Binding-site contacts:
Ligand atom C28 contacts residue LEU27 of chain 1.Z at 3.8 Å (hydrophobic).
Ligand atom C25 contacts residue LEU95 of chain 1.Q at 3.9 Å (hydrophobic).
Ligand atom C28 contacts residue GLY31 of chain 1.Z at 4.0 Å.
Ligand atom O16 contacts residue TRP98 of chain 1.Q at 3.9 Å.
Ligand atom C10 contacts residue TYR35 of chain 1.Z at 3.5 Å (hydrophobic).
Ligand atom O6 contacts residue TYR102 of chain 1.Q at 4.1 Å.
Ligand atom C43 contacts residue LEU35 of chain 1.N at 3.7 Å (hydrophobic).
Ligand atom C43 contacts residue LEU34 of chain 1.Z at 4.1 Å (hydrophobic).
Ligand atom C5 contacts residue TYR35 of chain 1.Z at 3.9 Å (hydrophobic).
Ligand atom O16 contacts residue GLY31 of chain 1.Z at 3.8 Å.
Ligand atom O3 contacts residue HIS36 of chain 1.Z at 3.5 Å.
Ligand atom O55 contacts residue HIS36 of chain 1.Z at 4.0 Å.
Ligand atom O55 contacts residue TRP32 of chain 1.Z at 3.3 Å.
Ligand atom C57 contacts residue TRP98 of chain 1.Q at 3.7 Å (hydrophobic).
Ligand atom C18 contacts residue LEU28 of chain 1.Z at 3.7 Å (hydrophobic).
Ligand atom C1 contacts residue LEU28 of chain 1.Z at 4.0 Å (hydrophobic).
Ligand atom O61 contacts residue TYR102 of chain 1.Q at 4.1 Å.
Ligand atom C43 contacts residue PHE37 of chain 1.Y at 3.9 Å (hydrophobic).
Ligand atom C1 contacts residue GLY31 of chain 1.Z at 3.8 Å.
Ligand atom C43 contacts residue PHE459 of chain 1.N at 3.8 Å (hydrophobic).
Ligand atom C6 contacts residue TRP98 of chain 1.Q at 4.1 Å (hydrophobic).
Ligand atom C40 contacts residue PHE37 of chain 1.Y at 4.1 Å (hydrophobic).
Ligand atom O1 contacts residue TYR35 of chain 1.Z at 3.4 Å.
Ligand atom C28 contacts residue TRP98 of chain 1.Q at 3.7 Å (hydrophobic).
Ligand atom O16 contacts residue LEU28 of chain 1.Z at 3.9 Å.
Ligand atom C37 contacts residue PHE459 of chain 1.N at 3.7 Å (hydrophobic).
Ligand atom O49 contacts residue GLY31 of chain 1.Z at 4.1 Å.
Ligand atom O49 contacts residue TRP32 of chain 1.Z at 3.4 Å (h-bond).
Ligand atom C22 contacts residue TRP98 of chain 1.Q at 3.7 Å (hydrophobic).
Ligand atom C40 contacts residue LEU462 of chain 1.N at 4.1 Å (hydrophobic).
Ligand atom C37 contacts residue LEU34 of chain 1.Z at 3.8 Å (hydrophobic).
Ligand atom O6 contacts residue TYR35 of chain 1.Z at 3.5 Å (h-bond).
Ligand atom O5 contacts residue TRP98 of chain 1.Q at 3.3 Å.
Ligand atom O49 contacts residue LEU28 of chain 1.Z at 3.0 Å (h-bond).
Ligand atom C25 contacts residue LEU27 of chain 1.Z at 3.9 Å (hydrophobic).
Ligand atom C31 contacts residue TRP98 of chain 1.Q at 4.1 Å (hydrophobic).
Ligand atom C1 contacts residue TRP32 of chain 1.Z at 3.6 Å (hydrophobic).
Ligand atom C34 contacts residue LEU27 of chain 1.Z at 3.8 Å (hydrophobic).
Ligand atom O61 contacts residue TRP98 of chain 1.Q at 3.0 Å (h-bond).
Ligand atom C19 contacts residue LEU27 of chain 1.Z at 3.6 Å (hydrophobic).

Sequence of chain 1.N:
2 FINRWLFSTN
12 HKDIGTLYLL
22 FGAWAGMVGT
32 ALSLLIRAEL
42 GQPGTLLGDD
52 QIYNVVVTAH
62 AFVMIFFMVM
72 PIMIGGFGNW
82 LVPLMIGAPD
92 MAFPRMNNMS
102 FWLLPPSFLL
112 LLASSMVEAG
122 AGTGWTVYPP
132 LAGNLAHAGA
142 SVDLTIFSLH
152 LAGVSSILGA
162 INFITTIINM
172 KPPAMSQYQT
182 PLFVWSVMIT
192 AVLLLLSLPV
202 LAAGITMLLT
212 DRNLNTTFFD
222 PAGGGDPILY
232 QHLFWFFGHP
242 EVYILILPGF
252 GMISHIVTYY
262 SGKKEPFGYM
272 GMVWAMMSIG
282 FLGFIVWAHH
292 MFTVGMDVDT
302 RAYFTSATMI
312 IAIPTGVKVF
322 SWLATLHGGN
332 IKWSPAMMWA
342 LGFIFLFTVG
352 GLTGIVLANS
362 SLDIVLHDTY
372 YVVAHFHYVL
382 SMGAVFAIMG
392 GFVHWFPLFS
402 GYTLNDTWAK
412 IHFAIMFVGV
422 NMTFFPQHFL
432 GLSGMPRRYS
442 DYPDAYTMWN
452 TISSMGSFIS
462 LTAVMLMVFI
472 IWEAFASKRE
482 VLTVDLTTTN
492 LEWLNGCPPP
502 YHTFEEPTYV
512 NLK

The small molecule below binds the protein below.
Small molecule (SMILES): CCCCCCCCCCO[C@@H]1O[C@H](CO)[C@@H](O[C@H]2O[C@H](CO)[C@@H](O)[C@H](O)[C@H]2O)[C@H](O)[C@H]1O

Sequence of chain 1.Y:
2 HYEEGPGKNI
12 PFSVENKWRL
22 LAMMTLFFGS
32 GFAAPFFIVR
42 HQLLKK

Sequence of chain 1.Q:
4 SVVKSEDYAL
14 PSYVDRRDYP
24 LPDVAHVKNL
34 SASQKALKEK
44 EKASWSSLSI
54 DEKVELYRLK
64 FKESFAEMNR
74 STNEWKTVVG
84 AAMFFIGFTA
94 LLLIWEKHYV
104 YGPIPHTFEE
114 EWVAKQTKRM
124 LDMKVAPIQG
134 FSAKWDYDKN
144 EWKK

Sequence of chain 1.Z:
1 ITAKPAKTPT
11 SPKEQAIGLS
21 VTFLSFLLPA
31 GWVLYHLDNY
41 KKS